A small-molecule ligand and the protein it binds are described below.
Small molecule (SMILES): CC(=O)N[C@@H]1[C@@H](O)[C@H](O)[C@@H](CO)O[C@H]1O

Binding-site contacts:
Ligand atom O7 contacts residue ASN99 of chain 1.B at 3.7 Å.
Ligand atom C8 contacts residue ASN99 of chain 1.B at 3.4 Å.
Ligand atom C1 contacts residue ASN99 of chain 1.B at 1.4 Å.
Ligand atom N2 contacts residue LYS98 of chain 1.B at 3.8 Å.
Ligand atom C8 contacts residue ALA61 of chain 1.B at 4.4 Å (hydrophobic).
Ligand atom C2 contacts residue ASN99 of chain 1.B at 2.3 Å.
Ligand atom O7 contacts residue SER101 of chain 1.B at 3.8 Å.
Ligand atom O5 contacts residue ASN99 of chain 1.B at 2.4 Å (h-bond).
Ligand atom C8 contacts residue LYS98 of chain 1.B at 3.9 Å.
Ligand atom C5 contacts residue ASN99 of chain 1.B at 3.6 Å.
Ligand atom C4 contacts residue ASN99 of chain 1.B at 4.1 Å.
Ligand atom C3 contacts residue ASN99 of chain 1.B at 3.7 Å.
Ligand atom O7 contacts residue PHE100 of chain 1.B at 3.6 Å.
Ligand atom C7 contacts residue LYS98 of chain 1.B at 4.3 Å.
Ligand atom C8 contacts residue PHE100 of chain 1.B at 4.3 Å (hydrophobic).
Ligand atom C7 contacts residue ASN99 of chain 1.B at 3.4 Å.
Ligand atom C7 contacts residue PHE100 of chain 1.B at 4.0 Å (hydrophobic).
Ligand atom N2 contacts residue ASN99 of chain 1.B at 2.9 Å (h-bond).

Sequence of chain 1.B:
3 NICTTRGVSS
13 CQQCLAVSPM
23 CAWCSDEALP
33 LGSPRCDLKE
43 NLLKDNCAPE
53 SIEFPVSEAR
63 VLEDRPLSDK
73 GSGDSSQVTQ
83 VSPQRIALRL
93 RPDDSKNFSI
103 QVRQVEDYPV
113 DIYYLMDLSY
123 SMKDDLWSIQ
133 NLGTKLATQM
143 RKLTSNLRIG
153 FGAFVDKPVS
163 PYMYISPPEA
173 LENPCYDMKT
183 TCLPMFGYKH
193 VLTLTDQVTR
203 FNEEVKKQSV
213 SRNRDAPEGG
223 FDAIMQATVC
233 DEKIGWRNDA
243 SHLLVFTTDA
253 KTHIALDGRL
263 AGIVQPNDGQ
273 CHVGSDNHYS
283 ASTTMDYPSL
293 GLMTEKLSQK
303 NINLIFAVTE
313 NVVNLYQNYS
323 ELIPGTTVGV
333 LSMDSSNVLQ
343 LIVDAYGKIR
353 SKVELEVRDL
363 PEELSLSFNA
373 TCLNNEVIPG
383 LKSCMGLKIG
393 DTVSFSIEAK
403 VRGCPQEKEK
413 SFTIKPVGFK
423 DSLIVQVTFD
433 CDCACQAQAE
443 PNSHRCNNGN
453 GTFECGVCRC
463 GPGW